Sequence of chain 1.D:
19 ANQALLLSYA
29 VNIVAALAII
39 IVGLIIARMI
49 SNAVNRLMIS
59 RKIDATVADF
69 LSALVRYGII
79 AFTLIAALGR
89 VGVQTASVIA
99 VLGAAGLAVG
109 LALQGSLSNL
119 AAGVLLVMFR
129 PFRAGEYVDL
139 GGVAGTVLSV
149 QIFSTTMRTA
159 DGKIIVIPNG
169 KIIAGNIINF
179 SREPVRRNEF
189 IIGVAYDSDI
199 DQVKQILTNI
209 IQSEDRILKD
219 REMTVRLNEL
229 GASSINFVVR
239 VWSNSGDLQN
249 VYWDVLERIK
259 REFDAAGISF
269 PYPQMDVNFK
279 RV

Binding-site contacts:
Ligand atom OAN contacts residue SER26 of chain 1.E at 3.8 Å.
Ligand atom CAB contacts residue ILE44 of chain 1.D at 4.0 Å (hydrophobic).
Ligand atom CBD contacts residue ILE31 of chain 1.E at 3.8 Å (hydrophobic).
Ligand atom CCQ contacts residue ASN30 of chain 1.E at 4.5 Å.
Ligand atom CCL contacts residue ASN30 of chain 1.E at 3.8 Å.
Ligand atom OAP contacts residue ASN30 of chain 1.E at 4.3 Å.
Ligand atom CBT contacts residue VAL89 of chain 1.E at 4.4 Å (hydrophobic).
Ligand atom CBH contacts residue TYR27 of chain 1.E at 3.9 Å (hydrophobic).
Ligand atom CBE contacts residue ALA84 of chain 1.D at 3.7 Å (hydrophobic).
Ligand atom O2 contacts residue GLY90 of chain 1.E at 4.0 Å.
Ligand atom CBA contacts residue THR81 of chain 1.D at 4.1 Å.
Ligand atom CAA contacts residue ILE77 of chain 1.D at 4.1 Å (hydrophobic).
Ligand atom OAN contacts residue TYR27 of chain 1.E at 3.7 Å.
Ligand atom CBB contacts residue ILE31 of chain 1.E at 4.3 Å (hydrophobic).
Ligand atom CBI contacts residue ALA84 of chain 1.D at 4.2 Å (hydrophobic).
Ligand atom CBJ contacts residue TYR27 of chain 1.E at 3.8 Å (hydrophobic).
Ligand atom CBT contacts residue GLY90 of chain 1.E at 3.8 Å.
Ligand atom CAZ contacts residue VAL89 of chain 1.E at 3.8 Å (hydrophobic).
Ligand atom OAN contacts residue ASN30 of chain 1.E at 3.3 Å (h-bond).
Ligand atom CBJ contacts residue VAL89 of chain 1.E at 4.4 Å (hydrophobic).
Ligand atom CBG contacts residue VAL89 of chain 1.E at 3.9 Å (hydrophobic).
Ligand atom CBA contacts residue PHE80 of chain 1.D at 4.4 Å (hydrophobic).
Ligand atom CBF contacts residue VAL89 of chain 1.E at 4.0 Å (hydrophobic).
Ligand atom C2 contacts residue GLY90 of chain 1.E at 3.7 Å.
Ligand atom O1 contacts residue GLY90 of chain 1.E at 4.3 Å.
Ligand atom CAY contacts residue PHE80 of chain 1.D at 4.4 Å (hydrophobic).
Ligand atom CBL contacts residue TYR27 of chain 1.E at 4.4 Å (hydrophobic).
Ligand atom CCQ contacts residue SER26 of chain 1.E at 4.5 Å.
Ligand atom CAX contacts residue VAL89 of chain 1.E at 4.4 Å (hydrophobic).
Ligand atom CAW contacts residue VAL91 of chain 1.E at 4.1 Å (hydrophobic).
Ligand atom C3 contacts residue GLY90 of chain 1.E at 4.4 Å.
Ligand atom CCM contacts residue GLY90 of chain 1.E at 4.4 Å.
Ligand atom CBQ contacts residue GLY90 of chain 1.E at 3.8 Å.
Ligand atom O2 contacts residue GLN92 of chain 1.E at 4.4 Å.
Ligand atom O3 contacts residue GLY90 of chain 1.E at 4.1 Å.
Ligand atom CCH contacts residue ASN30 of chain 1.E at 3.2 Å.
Ligand atom CAY contacts residue THR81 of chain 1.D at 4.0 Å.
Ligand atom CCH contacts residue SER26 of chain 1.E at 4.2 Å.
Ligand atom CBQ contacts residue VAL89 of chain 1.E at 3.6 Å (hydrophobic).

This small molecule binds to this protein.
Small molecule (SMILES): CCCCCCCCCCC(CCCCCCCCCC)(CO[C@@H]1O[C@H](CO)[C@@H](O[C@H]2O[C@H](CO)[C@@H](O)[C@H](O)[C@H]2O)[C@H](O)[C@H]1O)CO[C@@H]1O[C@H](CO)[C@@H](O[C@H]2O[C@H](CO)[C@@H](O)[C@H](O)[C@H]2O)[C@H](O)[C@H]1O

Sequence of chain 1.E:
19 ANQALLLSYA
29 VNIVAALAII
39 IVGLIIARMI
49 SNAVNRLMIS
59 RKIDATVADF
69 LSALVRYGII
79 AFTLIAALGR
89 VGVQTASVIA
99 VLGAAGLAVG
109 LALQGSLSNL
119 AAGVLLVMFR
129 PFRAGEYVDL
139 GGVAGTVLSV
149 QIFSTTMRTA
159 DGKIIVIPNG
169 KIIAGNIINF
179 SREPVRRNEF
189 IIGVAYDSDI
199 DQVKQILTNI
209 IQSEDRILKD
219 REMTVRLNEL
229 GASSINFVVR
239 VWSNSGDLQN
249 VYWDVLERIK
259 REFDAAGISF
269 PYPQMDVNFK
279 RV